Binding-site contacts:
Ligand atom C13 contacts residue GLU76 of chain 1.D at 3.9 Å.
Ligand atom N1 contacts residue PRO73 of chain 1.D at 3.7 Å.
Ligand atom C3 contacts residue VAL126 of chain 1.D at 3.8 Å (hydrophobic).
Ligand atom O4 contacts residue LYS135 of chain 1.D at 2.5 Å (salt-bridge).
Ligand atom N1 contacts residue SER65 of chain 1.D at 2.9 Å (h-bond).
Ligand atom S2 contacts residue LYS135 of chain 1.D at 1.6 Å (salt-bridge).
Ligand atom C13 contacts residue TRP75 of chain 1.D at 3.5 Å (hydrophobic).
Ligand atom C5 contacts residue ASN128 of chain 1.D at 3.8 Å.
Ligand atom O5 contacts residue LYS135 of chain 1.D at 2.5 Å (salt-bridge).
Ligand atom C11 contacts residue TRP75 of chain 1.D at 3.5 Å (hydrophobic).
Ligand atom C22 contacts residue ASP63 of chain 1.D at 3.0 Å.
Ligand atom C10 contacts residue TRP75 of chain 1.D at 3.5 Å (hydrophobic).
Ligand atom C18 contacts residue LYS135 of chain 1.D at 2.6 Å.
Ligand atom C19 contacts residue LYS135 of chain 1.D at 3.3 Å.
Ligand atom S1 contacts residue ARG85 of chain 1.D at 3.8 Å.
Ligand atom N3 contacts residue TRP75 of chain 1.D at 3.5 Å.
Ligand atom O1 contacts residue MET74 of chain 1.D at 3.1 Å.
Ligand atom O2 contacts residue ARG85 of chain 1.D at 2.8 Å (salt-bridge).
Ligand atom N3 contacts residue GLU76 of chain 1.D at 3.0 Å (salt-bridge).
Ligand atom C22 contacts residue ASN128 of chain 1.D at 3.9 Å.
Ligand atom O3 contacts residue ASN128 of chain 1.D at 3.4 Å (h-bond).
Ligand atom C6 contacts residue ASN128 of chain 1.D at 3.8 Å.
Ligand atom C3 contacts residue PRO73 of chain 1.D at 3.5 Å (hydrophobic).
Ligand atom O2 contacts residue TRP139 of chain 1.D at 3.8 Å.
Ligand atom O1 contacts residue GLU76 of chain 1.D at 3.6 Å.
Ligand atom C16 contacts residue ARG85 of chain 1.D at 3.8 Å.
Ligand atom O2 contacts residue TRP75 of chain 1.D at 3.4 Å.
Ligand atom C12 contacts residue TRP75 of chain 1.D at 3.5 Å (hydrophobic).
Ligand atom C23 contacts residue ASP63 of chain 1.D at 3.0 Å.
Ligand atom N1 contacts residue LEU33 of chain 1.D at 3.4 Å.
Ligand atom O4 contacts residue ARG130 of chain 1.D at 3.1 Å (salt-bridge).
Ligand atom C17 contacts residue LYS135 of chain 1.D at 3.6 Å.
Ligand atom C12 contacts residue GLU76 of chain 1.D at 3.2 Å.
Ligand atom C14 contacts residue TRP75 of chain 1.D at 3.8 Å (hydrophobic).
Ligand atom O4 contacts residue ASN128 of chain 1.D at 3.5 Å.
Ligand atom O1 contacts residue TRP75 of chain 1.D at 2.8 Å (h-bond).
Ligand atom C21 contacts residue ARG85 of chain 1.D at 3.2 Å.
Ligand atom C9 contacts residue TRP75 of chain 1.D at 3.7 Å (hydrophobic).
Ligand atom C15 contacts residue TRP75 of chain 1.D at 3.9 Å (hydrophobic).
Ligand atom C1 contacts residue SER65 of chain 1.D at 3.8 Å.

This small molecule binds to this protein.
Small molecule (SMILES): N#Cc1ccc(CN(c2ccc3cc[nH]c(=O)c3c2)S(=O)(=O)c2cccc(S(=O)(=O)F)c2)cc1

Sequence of chain 1.D:
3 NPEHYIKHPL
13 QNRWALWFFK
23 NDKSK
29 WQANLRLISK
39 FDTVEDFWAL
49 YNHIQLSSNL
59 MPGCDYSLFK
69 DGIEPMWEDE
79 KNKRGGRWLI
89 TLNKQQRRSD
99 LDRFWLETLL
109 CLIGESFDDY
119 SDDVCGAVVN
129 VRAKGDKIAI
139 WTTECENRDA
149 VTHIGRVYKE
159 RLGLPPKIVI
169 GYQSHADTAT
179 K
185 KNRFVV